Sequence of chain 2.A:
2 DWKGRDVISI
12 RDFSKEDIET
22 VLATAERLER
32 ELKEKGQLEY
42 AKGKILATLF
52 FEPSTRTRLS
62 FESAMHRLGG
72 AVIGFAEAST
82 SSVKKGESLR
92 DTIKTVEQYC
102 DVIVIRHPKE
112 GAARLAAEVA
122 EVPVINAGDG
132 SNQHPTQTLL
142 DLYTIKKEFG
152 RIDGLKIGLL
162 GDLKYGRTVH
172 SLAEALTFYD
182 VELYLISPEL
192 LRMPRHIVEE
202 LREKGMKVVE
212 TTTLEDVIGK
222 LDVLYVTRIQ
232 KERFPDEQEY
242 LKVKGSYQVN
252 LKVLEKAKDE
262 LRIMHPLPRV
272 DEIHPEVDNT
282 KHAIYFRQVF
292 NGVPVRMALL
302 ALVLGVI

A protein and the small-molecule ligand that binds it are described below.
Small molecule (SMILES): O=C(O)C[C@H](NC(=O)CP(=O)(O)O)C(=O)O

Binding-site contacts:
Ligand atom O2 contacts residue HIS135 of chain 2.A at 3.7 Å.
Ligand atom C5 contacts residue ARG229 of chain 2.A at 3.6 Å.
Ligand atom O3P contacts residue THR56 of chain 2.A at 3.5 Å (h-bond).
Ligand atom C5 contacts residue GLN231 of chain 2.A at 3.8 Å.
Ligand atom O1 contacts residue THR58 of chain 2.A at 3.0 Å (h-bond).
Ligand atom O1 contacts residue ARG107 of chain 2.A at 2.9 Å (salt-bridge).
Ligand atom C4 contacts residue HIS135 of chain 2.A at 3.8 Å.
Ligand atom C1 contacts residue ARG107 of chain 2.A at 3.7 Å.
Ligand atom O3 contacts residue ARG107 of chain 2.A at 3.0 Å (salt-bridge).
Ligand atom C1P contacts residue ARG57 of chain 2.A at 3.4 Å.
Ligand atom C1P contacts residue LEU268 of chain 2.A at 3.3 Å (hydrophobic).
Ligand atom O3 contacts residue ARG168 of chain 2.A at 2.9 Å (salt-bridge).
Ligand atom C3 contacts residue LEU268 of chain 2.A at 3.3 Å (hydrophobic).
Ligand atom O3P contacts residue SER55 of chain 2.A at 2.7 Å (h-bond).
Ligand atom O3P contacts residue ARG107 of chain 2.A at 3.4 Å (salt-bridge).
Ligand atom O3P contacts residue THR58 of chain 2.A at 2.8 Å (h-bond).
Ligand atom N2 contacts residue LEU268 of chain 2.A at 2.8 Å (h-bond).
Ligand atom O4 contacts residue PRO269 of chain 2.A at 3.8 Å.
Ligand atom P contacts residue ARG57 of chain 2.A at 3.7 Å.
Ligand atom O5 contacts residue ARG229 of chain 2.A at 2.9 Å (salt-bridge).
Ligand atom O2P contacts residue ARG57 of chain 2.A at 2.9 Å (salt-bridge).
Ligand atom O1P contacts residue SER55 of chain 2.A at 3.7 Å.
Ligand atom C1 contacts residue THR58 of chain 2.A at 3.8 Å.
Ligand atom O2 contacts residue ARG168 of chain 2.A at 2.8 Å (salt-bridge).
Ligand atom O1 contacts residue GLN138 of chain 2.A at 3.7 Å.
Ligand atom O4 contacts residue ARG229 of chain 2.A at 3.0 Å (salt-bridge).
Ligand atom C2 contacts residue LEU268 of chain 2.A at 3.6 Å (hydrophobic).
Ligand atom P contacts residue SER55 of chain 2.A at 3.9 Å.
Ligand atom C2 contacts residue THR169 of chain 2.A at 3.7 Å.
Ligand atom O2P contacts residue THR56 of chain 2.A at 3.0 Å (h-bond).
Ligand atom O1P contacts residue ARG107 of chain 2.A at 2.9 Å (salt-bridge).
Ligand atom O3P contacts residue ARG57 of chain 2.A at 3.4 Å (salt-bridge).
Ligand atom O1 contacts residue HIS135 of chain 2.A at 2.7 Å (h-bond).
Ligand atom C3 contacts residue THR169 of chain 2.A at 3.8 Å.
Ligand atom C1 contacts residue LEU268 of chain 2.A at 3.4 Å (hydrophobic).
Ligand atom O5 contacts residue GLN231 of chain 2.A at 3.0 Å (h-bond).
Ligand atom C5 contacts residue LEU268 of chain 2.A at 3.5 Å (hydrophobic).
Ligand atom C4 contacts residue ARG168 of chain 2.A at 3.5 Å.
Ligand atom P contacts residue THR56 of chain 2.A at 3.7 Å.
Ligand atom P contacts residue ARG107 of chain 2.A at 3.7 Å.